This protein binds this small molecule.
Small molecule (SMILES): C=CCn1c(=O)c2cnc(Nc3ccc(N4CCN(C)CC4)cc3)nc2n1-c1cccc(C(C)(C)O)n1

Sequence of chain 1.A:
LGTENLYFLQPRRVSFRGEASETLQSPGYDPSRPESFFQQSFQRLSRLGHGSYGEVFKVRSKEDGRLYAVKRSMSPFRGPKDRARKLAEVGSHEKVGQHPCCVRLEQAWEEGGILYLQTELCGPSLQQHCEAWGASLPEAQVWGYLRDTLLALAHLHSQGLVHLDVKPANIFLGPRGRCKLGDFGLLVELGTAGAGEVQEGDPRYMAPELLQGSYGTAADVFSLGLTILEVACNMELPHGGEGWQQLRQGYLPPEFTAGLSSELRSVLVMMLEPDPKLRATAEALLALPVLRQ

Binding-site contacts:
Ligand atom N27 contacts residue PHE189 of chain 1.A at 3.5 Å.
Ligand atom C34 contacts residue ALA186 of chain 1.A at 3.5 Å (hydrophobic).
Ligand atom C08 contacts residue LEU65 of chain 1.A at 3.7 Å (hydrophobic).
Ligand atom C08 contacts residue PRO141 of chain 1.A at 3.8 Å (hydrophobic).
Ligand atom C13 contacts residue CYS139 of chain 1.A at 3.7 Å (hydrophobic).
Ligand atom N25 contacts residue PHE189 of chain 1.A at 3.2 Å.
Ligand atom C16 contacts residue THR136 of chain 1.A at 3.8 Å.
Ligand atom C24 contacts residue PHE189 of chain 1.A at 3.2 Å (hydrophobic).
Ligand atom C15 contacts residue GLU137 of chain 1.A at 3.3 Å.
Ligand atom C31 contacts residue VAL73 of chain 1.A at 3.7 Å (hydrophobic).
Ligand atom C33 contacts residue TYR70 of chain 1.A at 3.6 Å (hydrophobic).
Ligand atom C30 contacts residue GLY66 of chain 1.A at 3.8 Å.
Ligand atom C03 contacts residue LEU65 of chain 1.A at 3.8 Å (hydrophobic).
Ligand atom N23 contacts residue PHE189 of chain 1.A at 3.4 Å.
Ligand atom C37 contacts residue LEU65 of chain 1.A at 3.7 Å (hydrophobic).
Ligand atom C15 contacts residue THR136 of chain 1.A at 3.8 Å.
Ligand atom N14 contacts residue GLU137 of chain 1.A at 3.8 Å.
Ligand atom C22 contacts residue LYS88 of chain 1.A at 3.7 Å.
Ligand atom C17 contacts residue THR136 of chain 1.A at 3.4 Å.
Ligand atom C30 contacts residue LEU65 of chain 1.A at 3.8 Å (hydrophobic).
Ligand atom C16 contacts residue ALA86 of chain 1.A at 3.9 Å (hydrophobic).
Ligand atom C13 contacts residue PHE189 of chain 1.A at 3.7 Å (hydrophobic).
Ligand atom N12 contacts residue GLY140 of chain 1.A at 3.3 Å (h-bond).
Ligand atom O18 contacts residue VAL120 of chain 1.A at 3.6 Å.
Ligand atom N19 contacts residue PHE189 of chain 1.A at 3.6 Å.
Ligand atom C36 contacts residue CYS139 of chain 1.A at 3.3 Å (hydrophobic).
Ligand atom C26 contacts residue PHE189 of chain 1.A at 3.6 Å (hydrophobic).
Ligand atom C36 contacts residue PRO141 of chain 1.A at 3.7 Å (hydrophobic).
Ligand atom C04 contacts residue GLN145 of chain 1.A at 3.7 Å.
Ligand atom C37 contacts residue PRO141 of chain 1.A at 3.8 Å (hydrophobic).
Ligand atom N12 contacts residue CYS139 of chain 1.A at 2.8 Å (h-bond).
Ligand atom C11 contacts residue CYS139 of chain 1.A at 3.5 Å (hydrophobic).
Ligand atom C15 contacts residue CYS139 of chain 1.A at 3.7 Å (hydrophobic).
Ligand atom C36 contacts residue GLY140 of chain 1.A at 3.6 Å.
Ligand atom C03 contacts residue GLN145 of chain 1.A at 3.7 Å.
Ligand atom O18 contacts residue THR136 of chain 1.A at 2.8 Å (h-bond).
Ligand atom C31 contacts residue LEU65 of chain 1.A at 3.8 Å (hydrophobic).
Ligand atom C11 contacts residue GLY140 of chain 1.A at 3.5 Å.
Ligand atom N12 contacts residue LEU138 of chain 1.A at 3.5 Å.
Ligand atom N14 contacts residue CYS139 of chain 1.A at 3.0 Å (h-bond).